Binding-site contacts:
Ligand atom C1' contacts residue ARG125 of chain 1.A at 4.2 Å.
Ligand atom C5 contacts residue ARG125 of chain 1.A at 3.5 Å.
Ligand atom C2' contacts residue ARG125 of chain 1.A at 3.6 Å.
Ligand atom N3 contacts residue ARG125 of chain 1.A at 3.6 Å (salt-bridge).
Ligand atom C2 contacts residue ARG125 of chain 1.A at 3.8 Å.
Ligand atom N3 contacts residue SER17 of chain 3.A at 4.3 Å.
Ligand atom OP1 contacts residue ARG125 of chain 1.A at 2.9 Å (salt-bridge).
Ligand atom O5' contacts residue ARG131 of chain 1.A at 2.6 Å (salt-bridge).
Ligand atom P contacts residue ILE23 of chain 3.A at 4.4 Å.
Ligand atom OP1 contacts residue ILE23 of chain 3.A at 4.0 Å.
Ligand atom O4 contacts residue ARG125 of chain 1.A at 3.8 Å.
Ligand atom C4' contacts residue ARG125 of chain 1.A at 4.4 Å.
Ligand atom OP2 contacts residue ARG131 of chain 1.A at 3.7 Å.
Ligand atom OP2 contacts residue ILE23 of chain 3.A at 4.5 Å.
Ligand atom C5' contacts residue ARG131 of chain 1.A at 3.2 Å.
Ligand atom OP3 contacts residue ARG125 of chain 1.A at 2.8 Å.
Ligand atom O2 contacts residue ASN16 of chain 3.A at 2.5 Å (h-bond).
Ligand atom N3 contacts residue ASN16 of chain 3.A at 2.9 Å (h-bond).
Ligand atom N1 contacts residue ASN16 of chain 3.A at 4.4 Å.
Ligand atom C6 contacts residue ARG125 of chain 1.A at 3.5 Å.
Ligand atom OP1 contacts residue ARG131 of chain 1.A at 3.4 Å (salt-bridge).
Ligand atom O4 contacts residue THR21 of chain 3.A at 3.9 Å.
Ligand atom O3' contacts residue ARG125 of chain 1.A at 4.0 Å.
Ligand atom O4 contacts residue SER17 of chain 3.A at 3.2 Å.
Ligand atom C2 contacts residue ASN16 of chain 3.A at 3.0 Å.
Ligand atom C4 contacts residue SER17 of chain 3.A at 4.1 Å.
Ligand atom P contacts residue ARG125 of chain 1.A at 3.7 Å.
Ligand atom C5' contacts residue SER77 of chain 1.A at 4.4 Å.
Ligand atom O2 contacts residue ARG125 of chain 1.A at 3.9 Å.
Ligand atom C5' contacts residue MET76 of chain 1.A at 4.3 Å (hydrophobic).
Ligand atom C4 contacts residue ARG125 of chain 1.A at 3.5 Å.
Ligand atom OP3 contacts residue ILE23 of chain 3.A at 4.2 Å.
Ligand atom P contacts residue ARG131 of chain 1.A at 3.5 Å.
Ligand atom O5' contacts residue ARG125 of chain 1.A at 3.0 Å (salt-bridge).
Ligand atom OP2 contacts residue SER77 of chain 1.A at 4.1 Å.
Ligand atom C5 contacts residue THR21 of chain 3.A at 4.3 Å.
Ligand atom C5' contacts residue ARG125 of chain 1.A at 4.1 Å.
Ligand atom C4 contacts residue ASN16 of chain 3.A at 4.1 Å.
Ligand atom C3' contacts residue ARG125 of chain 1.A at 3.3 Å.
Ligand atom N1 contacts residue ARG125 of chain 1.A at 3.7 Å.

Sequence of chain 3.A:
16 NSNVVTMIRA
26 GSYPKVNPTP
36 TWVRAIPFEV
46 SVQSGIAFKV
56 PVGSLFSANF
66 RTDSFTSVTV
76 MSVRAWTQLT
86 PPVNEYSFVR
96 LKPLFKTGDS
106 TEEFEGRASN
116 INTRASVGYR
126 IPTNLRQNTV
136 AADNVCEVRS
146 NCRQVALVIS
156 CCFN

The small molecule below binds the protein below.
Small molecule (SMILES): CO[P](=O)(O)O[C@H]1[C@@H](O)[C@H](n2ccc(=O)[nH]c2=O)O[C@@H]1COP(=O)(O)O

Sequence of chain 1.A:
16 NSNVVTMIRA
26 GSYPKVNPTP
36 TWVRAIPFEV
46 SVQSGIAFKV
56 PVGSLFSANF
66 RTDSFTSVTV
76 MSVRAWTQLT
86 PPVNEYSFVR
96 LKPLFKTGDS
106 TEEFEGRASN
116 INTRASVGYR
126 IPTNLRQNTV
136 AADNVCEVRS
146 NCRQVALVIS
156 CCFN